Binding-site contacts:
Ligand atom C4 contacts residue MET248 of chain 1.A at 3.6 Å (hydrophobic).
Ligand atom C6 contacts residue TYR244 of chain 1.A at 3.5 Å (hydrophobic).
Ligand atom O6P contacts residue ASN212 of chain 1.A at 2.8 Å (h-bond).
Ligand atom P2 contacts residue ARG243 of chain 1.B at 3.9 Å.
Ligand atom P2 contacts residue TYR244 of chain 1.A at 3.8 Å.
Ligand atom O1P contacts residue SER124 of chain 1.A at 2.5 Å (h-bond).
Ligand atom O3 contacts residue SER247 of chain 1.A at 3.5 Å.
Ligand atom C6 contacts residue LYS274 of chain 1.A at 3.7 Å.
Ligand atom O6P contacts residue TYR244 of chain 1.A at 2.5 Å (h-bond).
Ligand atom O1 contacts residue TL1 of chain 1.D at 3.9 Å.
Ligand atom O5P contacts residue ASN212 of chain 1.A at 3.9 Å.
Ligand atom O5P contacts residue TYR264 of chain 1.A at 2.6 Å (h-bond).
Ligand atom O5 contacts residue LYS274 of chain 1.A at 2.9 Å (salt-bridge).
Ligand atom O5P contacts residue TYR215 of chain 1.A at 2.9 Å (h-bond).
Ligand atom C3 contacts residue MET248 of chain 1.A at 3.5 Å (hydrophobic).
Ligand atom O6 contacts residue TYR264 of chain 1.A at 3.6 Å.
Ligand atom C6 contacts residue GLY246 of chain 1.A at 3.9 Å.
Ligand atom C1 contacts residue GLY122 of chain 1.A at 3.8 Å.
Ligand atom C1 contacts residue ASP121 of chain 1.A at 3.6 Å.
Ligand atom O6P contacts residue ARG243 of chain 1.B at 3.7 Å.
Ligand atom P2 contacts residue ASN212 of chain 1.A at 3.6 Å.
Ligand atom O5P contacts residue LYS274 of chain 1.A at 3.8 Å.
Ligand atom C5 contacts residue LYS274 of chain 1.A at 3.6 Å.
Ligand atom O3P contacts residue GLY122 of chain 1.A at 3.1 Å (h-bond).
Ligand atom P2 contacts residue LYS274 of chain 1.A at 3.9 Å.
Ligand atom O1P contacts residue SER123 of chain 1.A at 3.5 Å (h-bond).
Ligand atom C4 contacts residue GLY246 of chain 1.A at 3.5 Å.
Ligand atom O4 contacts residue MET248 of chain 1.A at 3.7 Å.
Ligand atom P2 contacts residue TYR264 of chain 1.A at 3.6 Å.
Ligand atom O3 contacts residue MET248 of chain 1.A at 2.9 Å (h-bond).
Ligand atom O3 contacts residue ASP121 of chain 1.A at 2.7 Å (salt-bridge).
Ligand atom C3 contacts residue ASP121 of chain 1.A at 3.7 Å.
Ligand atom O1P contacts residue GLY122 of chain 1.A at 3.5 Å.
Ligand atom O4P contacts residue ASN212 of chain 1.A at 3.6 Å.
Ligand atom O6P contacts residue TYR264 of chain 1.A at 3.6 Å.
Ligand atom O3P contacts residue SER123 of chain 1.A at 3.3 Å (h-bond).
Ligand atom P1 contacts residue SER124 of chain 1.A at 3.9 Å.
Ligand atom O4P contacts residue ARG243 of chain 1.B at 2.8 Å (salt-bridge).
Ligand atom O3P contacts residue TL1 of chain 1.C at 3.9 Å.
Ligand atom O6 contacts residue LYS274 of chain 1.A at 2.8 Å (salt-bridge).

A protein and the small-molecule ligand that binds it are described below.
Small molecule (SMILES): O=P(O)(O)OC[C@@H]1O[C@H](COP(=O)(O)O)[C@@H](O)[C@@H]1O

Sequence of chain 1.B:
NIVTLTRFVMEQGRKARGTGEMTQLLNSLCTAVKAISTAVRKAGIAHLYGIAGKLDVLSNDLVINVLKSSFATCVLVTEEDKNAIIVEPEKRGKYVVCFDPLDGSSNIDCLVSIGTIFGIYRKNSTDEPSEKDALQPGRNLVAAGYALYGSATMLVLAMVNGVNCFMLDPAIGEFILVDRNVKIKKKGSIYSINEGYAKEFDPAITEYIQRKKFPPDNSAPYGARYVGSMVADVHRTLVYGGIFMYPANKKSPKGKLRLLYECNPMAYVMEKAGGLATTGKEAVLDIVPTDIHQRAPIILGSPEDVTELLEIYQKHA

Sequence of chain 1.A:
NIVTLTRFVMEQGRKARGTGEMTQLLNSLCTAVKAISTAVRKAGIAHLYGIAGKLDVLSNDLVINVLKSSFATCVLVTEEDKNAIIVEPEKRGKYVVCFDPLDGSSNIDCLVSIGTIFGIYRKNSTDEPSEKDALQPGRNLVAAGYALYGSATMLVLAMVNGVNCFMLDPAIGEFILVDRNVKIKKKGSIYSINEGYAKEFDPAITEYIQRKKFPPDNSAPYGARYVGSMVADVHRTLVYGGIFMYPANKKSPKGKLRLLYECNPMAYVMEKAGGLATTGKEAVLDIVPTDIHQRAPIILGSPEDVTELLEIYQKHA